Binding-site contacts:
Ligand atom N2 contacts residue ASN5 of chain 3.A at 3.0 Å (h-bond).
Ligand atom C3 contacts residue ASN5 of chain 3.A at 3.8 Å.
Ligand atom O5 contacts residue ASN154 of chain 3.A at 4.1 Å.
Ligand atom C1 contacts residue ASN154 of chain 3.A at 3.7 Å.
Ligand atom C2 contacts residue ASN5 of chain 3.A at 2.5 Å.
Ligand atom C3 contacts residue ASN154 of chain 3.A at 4.4 Å.
Ligand atom C7 contacts residue ASP2 of chain 3.A at 3.8 Å.
Ligand atom C7 contacts residue PHE3 of chain 3.A at 3.3 Å (hydrophobic).
Ligand atom O7 contacts residue ASP2 of chain 3.A at 4.2 Å.
Ligand atom O3 contacts residue ASP2 of chain 3.A at 3.7 Å.
Ligand atom C8 contacts residue ASP2 of chain 3.A at 3.6 Å.
Ligand atom C8 contacts residue ASN4 of chain 3.A at 4.4 Å.
Ligand atom C2 contacts residue PHE3 of chain 3.A at 3.9 Å (hydrophobic).
Ligand atom C4 contacts residue ASN5 of chain 3.A at 4.3 Å.
Ligand atom C5 contacts residue ASN5 of chain 3.A at 3.7 Å.
Ligand atom C7 contacts residue ASN5 of chain 3.A at 4.1 Å.
Ligand atom C1 contacts residue ASN5 of chain 3.A at 1.5 Å.
Ligand atom N2 contacts residue ASP2 of chain 3.A at 4.2 Å.
Ligand atom C8 contacts residue PHE3 of chain 3.A at 3.1 Å (hydrophobic).
Ligand atom C1 contacts residue PHE3 of chain 3.A at 4.1 Å (hydrophobic).
Ligand atom C3 contacts residue PHE3 of chain 3.A at 4.4 Å (hydrophobic).
Ligand atom N2 contacts residue PHE3 of chain 3.A at 2.8 Å (h-bond).
Ligand atom O5 contacts residue ASN5 of chain 3.A at 2.3 Å (h-bond).
Ligand atom C5 contacts residue ASN154 of chain 3.A at 3.9 Å.

Sequence of chain 3.A:
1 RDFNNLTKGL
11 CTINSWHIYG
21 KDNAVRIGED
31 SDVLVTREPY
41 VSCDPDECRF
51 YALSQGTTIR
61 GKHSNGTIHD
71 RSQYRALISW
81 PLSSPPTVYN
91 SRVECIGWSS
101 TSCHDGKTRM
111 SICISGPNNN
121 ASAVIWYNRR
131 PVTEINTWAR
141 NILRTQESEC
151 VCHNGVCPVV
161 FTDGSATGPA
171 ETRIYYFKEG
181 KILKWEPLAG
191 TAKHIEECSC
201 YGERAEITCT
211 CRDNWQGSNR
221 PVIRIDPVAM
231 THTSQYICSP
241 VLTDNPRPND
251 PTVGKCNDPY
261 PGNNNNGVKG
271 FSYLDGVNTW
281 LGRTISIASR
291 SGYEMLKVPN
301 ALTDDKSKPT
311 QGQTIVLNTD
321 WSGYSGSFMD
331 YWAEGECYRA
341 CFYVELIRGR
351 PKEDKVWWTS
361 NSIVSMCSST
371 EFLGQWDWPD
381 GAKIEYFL

The protein below binds the small molecule below.
Small molecule (SMILES): CC(=O)N[C@@H]1[C@@H](O)[C@H](O)[C@@H](CO)O[C@H]1O